Binding-site contacts:
Ligand atom C11 contacts residue LEU182 of chain 1.A at 4.0 Å (hydrophobic).
Ligand atom O7 contacts residue PHE380 of chain 1.A at 3.3 Å.
Ligand atom O3 contacts residue PHE380 of chain 1.A at 3.3 Å.
Ligand atom O6 contacts residue ASP152 of chain 1.A at 3.2 Å.
Ligand atom C2 contacts residue GLU155 of chain 1.A at 3.5 Å.
Ligand atom C31 contacts residue HIS377 of chain 1.A at 3.5 Å.
Ligand atom C31 contacts residue SER385 of chain 1.A at 4.0 Å.
Ligand atom O3 contacts residue GLU155 of chain 1.A at 3.6 Å.
Ligand atom C4 contacts residue ASP152 of chain 1.A at 3.9 Å.
Ligand atom C13 contacts residue GLU155 of chain 1.A at 3.0 Å.
Ligand atom O7 contacts residue ARG328 of chain 1.A at 3.3 Å (salt-bridge).
Ligand atom O7 contacts residue GLU155 of chain 1.A at 3.5 Å (salt-bridge).
Ligand atom O5 contacts residue GLU153 of chain 1.A at 3.5 Å.
Ligand atom C13 contacts residue PHE380 of chain 1.A at 3.3 Å (hydrophobic).
Ligand atom C1 contacts residue GLU153 of chain 1.A at 3.7 Å.
Ligand atom C12 contacts residue HIS377 of chain 1.A at 3.8 Å.
Ligand atom C9 contacts residue PHE380 of chain 1.A at 3.8 Å (hydrophobic).
Ligand atom C9 contacts residue LEU182 of chain 1.A at 4.0 Å (hydrophobic).
Ligand atom O6 contacts residue GLU153 of chain 1.A at 3.3 Å.
Ligand atom C8 contacts residue GLU155 of chain 1.A at 3.8 Å.
Ligand atom O5 contacts residue ASP152 of chain 1.A at 3.9 Å.
Ligand atom O6 contacts residue LEU151 of chain 1.A at 3.1 Å (h-bond).
Ligand atom C7 contacts residue GLU155 of chain 1.A at 3.3 Å.
Ligand atom C12 contacts residue ALA382 of chain 1.A at 4.1 Å (hydrophobic).
Ligand atom C8 contacts residue PHE380 of chain 1.A at 3.5 Å (hydrophobic).
Ligand atom O2 contacts residue GLU155 of chain 1.A at 2.5 Å (salt-bridge).
Ligand atom C8 contacts residue ARG328 of chain 1.A at 4.1 Å.
Ligand atom C7 contacts residue PHE380 of chain 1.A at 3.6 Å (hydrophobic).
Ligand atom C6 contacts residue GLU153 of chain 1.A at 4.0 Å.
Ligand atom C2 contacts residue GLU153 of chain 1.A at 3.9 Å.
Ligand atom C31 contacts residue TYR330 of chain 1.A at 3.4 Å (hydrophobic).
Ligand atom O2 contacts residue ARG328 of chain 1.A at 3.8 Å.
Ligand atom C9 contacts residue TYR330 of chain 1.A at 4.1 Å (hydrophobic).
Ligand atom C10 contacts residue PHE380 of chain 1.A at 4.0 Å (hydrophobic).
Ligand atom C13 contacts residue ARG328 of chain 1.A at 3.9 Å.
Ligand atom C11 contacts residue LEU376 of chain 1.A at 3.8 Å (hydrophobic).
Ligand atom C7 contacts residue LEU151 of chain 1.A at 3.7 Å (hydrophobic).
Ligand atom O6 contacts residue GLU153 of chain 1.A at 3.4 Å (salt-bridge).
Ligand atom O4 contacts residue PHE380 of chain 1.A at 3.4 Å.
Ligand atom C10 contacts residue TYR330 of chain 1.A at 3.6 Å (hydrophobic).

The protein below binds the small molecule below.
Small molecule (SMILES): CCCCCCCC(=O)O[C@@H]1[C@@H](O)[C@@H](O[C@]2(CO)O[C@H](CO)[C@@H](O)[C@@H]2O)O[C@H](CO)[C@H]1O

Sequence of chain 1.A:
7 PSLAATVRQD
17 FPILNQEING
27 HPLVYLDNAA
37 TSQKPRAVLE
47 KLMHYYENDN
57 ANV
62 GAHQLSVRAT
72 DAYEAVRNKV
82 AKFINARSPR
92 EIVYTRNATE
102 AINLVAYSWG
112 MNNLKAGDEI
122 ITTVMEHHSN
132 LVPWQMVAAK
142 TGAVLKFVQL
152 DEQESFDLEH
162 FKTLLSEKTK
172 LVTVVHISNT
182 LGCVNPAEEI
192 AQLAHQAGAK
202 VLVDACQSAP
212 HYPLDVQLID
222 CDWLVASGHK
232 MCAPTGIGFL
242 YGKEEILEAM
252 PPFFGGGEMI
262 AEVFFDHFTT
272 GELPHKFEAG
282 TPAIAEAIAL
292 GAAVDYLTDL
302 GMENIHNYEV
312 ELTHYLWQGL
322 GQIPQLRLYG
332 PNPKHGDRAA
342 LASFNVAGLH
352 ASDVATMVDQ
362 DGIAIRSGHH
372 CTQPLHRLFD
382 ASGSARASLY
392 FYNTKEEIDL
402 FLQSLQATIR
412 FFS